Sequence of chain 1.A:
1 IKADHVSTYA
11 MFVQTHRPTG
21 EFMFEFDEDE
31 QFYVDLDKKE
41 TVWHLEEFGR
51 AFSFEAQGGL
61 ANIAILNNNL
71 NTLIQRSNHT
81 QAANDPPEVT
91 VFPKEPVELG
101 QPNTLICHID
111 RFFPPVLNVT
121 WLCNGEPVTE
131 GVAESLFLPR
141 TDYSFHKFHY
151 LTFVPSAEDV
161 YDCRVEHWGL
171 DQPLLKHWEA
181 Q

Binding-site contacts:
Ligand atom O6 contacts residue GLU166 of chain 1.A at 4.1 Å.
Ligand atom C8 contacts residue ASN118 of chain 1.A at 4.3 Å.
Ligand atom C2 contacts residue GLU166 of chain 1.A at 3.9 Å.
Ligand atom C1 contacts residue GLU166 of chain 1.A at 3.6 Å.
Ligand atom O7 contacts residue ASN118 of chain 1.A at 3.4 Å (h-bond).
Ligand atom C7 contacts residue ASN118 of chain 1.A at 3.2 Å.
Ligand atom O5 contacts residue GLU166 of chain 1.A at 3.5 Å (salt-bridge).
Ligand atom C5 contacts residue ASN118 of chain 1.A at 3.6 Å.
Ligand atom C8 contacts residue VAL116 of chain 1.A at 3.5 Å (hydrophobic).
Ligand atom O3 contacts residue ASN118 of chain 1.A at 4.5 Å.
Ligand atom C8 contacts residue LEU117 of chain 1.A at 4.1 Å (hydrophobic).
Ligand atom C8 contacts residue TRP168 of chain 1.A at 3.4 Å (hydrophobic).
Ligand atom C1 contacts residue ASN118 of chain 1.A at 1.4 Å.
Ligand atom C2 contacts residue ASN118 of chain 1.A at 2.1 Å.
Ligand atom N2 contacts residue ASN118 of chain 1.A at 2.6 Å (h-bond).
Ligand atom N2 contacts residue TRP168 of chain 1.A at 3.9 Å.
Ligand atom C8 contacts residue GLU166 of chain 1.A at 3.7 Å.
Ligand atom C7 contacts residue TRP168 of chain 1.A at 3.5 Å (hydrophobic).
Ligand atom O5 contacts residue ASN118 of chain 1.A at 2.4 Å (h-bond).
Ligand atom C8 contacts residue HIS167 of chain 1.A at 3.6 Å.
Ligand atom O3 contacts residue TRP168 of chain 1.A at 3.4 Å (h-bond).
Ligand atom C3 contacts residue ASN118 of chain 1.A at 3.5 Å.
Ligand atom C7 contacts residue HIS167 of chain 1.A at 4.3 Å.
Ligand atom C4 contacts residue ASN118 of chain 1.A at 4.0 Å.
Ligand atom O7 contacts residue TRP168 of chain 1.A at 3.8 Å.
Ligand atom O7 contacts residue GLU166 of chain 1.A at 3.5 Å.
Ligand atom O7 contacts residue HIS167 of chain 1.A at 3.7 Å.
Ligand atom C7 contacts residue GLU166 of chain 1.A at 4.1 Å.

A protein and the small-molecule ligand that binds it are described below.
Small molecule (SMILES): CC(=O)N[C@@H]1[C@@H](O)[C@H](O)[C@@H](CO)O[C@H]1O